Binding-site contacts:
Ligand atom C8 contacts residue GLU45 of chain 1.B at 3.4 Å.
Ligand atom O1 contacts residue GLU42 of chain 1.B at 3.0 Å (salt-bridge).
Ligand atom O5 contacts residue GLU42 of chain 1.B at 3.1 Å (salt-bridge).
Ligand atom O4 contacts residue GLU45 of chain 1.B at 3.0 Å (salt-bridge).
Ligand atom Y1 contacts residue GLU42 of chain 1.B at 2.5 Å.
Ligand atom O2 contacts residue GLU42 of chain 1.B at 3.5 Å (salt-bridge).
Ligand atom C8 contacts residue ARG41 of chain 1.B at 4.1 Å.
Ligand atom C2 contacts residue ARG41 of chain 1.B at 4.5 Å.
Ligand atom O5 contacts residue ARG41 of chain 1.B at 3.2 Å (salt-bridge).
Ligand atom O1 contacts residue ARG41 of chain 1.B at 4.0 Å.
Ligand atom C2 contacts residue GLU42 of chain 1.B at 4.3 Å.
Ligand atom O5 contacts residue GLU45 of chain 1.B at 2.9 Å (salt-bridge).
Ligand atom C6 contacts residue GLU45 of chain 1.B at 4.4 Å.
Ligand atom Y1 contacts residue GLU45 of chain 1.B at 2.5 Å.

Sequence of chain 1.B:
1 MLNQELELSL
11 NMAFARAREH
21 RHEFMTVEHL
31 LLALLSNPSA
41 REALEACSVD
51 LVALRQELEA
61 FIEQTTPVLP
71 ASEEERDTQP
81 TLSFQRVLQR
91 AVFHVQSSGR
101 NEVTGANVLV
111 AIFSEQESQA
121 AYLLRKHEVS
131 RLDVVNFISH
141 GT

The small molecule below binds the protein below.
Small molecule (SMILES): OCC12CO->[Y]34(<-OCCN->31CCO->4)<-OC2